Binding-site contacts:
Ligand atom O6 contacts residue ILE114 of chain 1.A at 4.0 Å.
Ligand atom C5 contacts residue ILE114 of chain 1.A at 3.2 Å (hydrophobic).
Ligand atom C1 contacts residue ASN115 of chain 1.A at 2.7 Å.
Ligand atom O5 contacts residue ASN115 of chain 1.A at 2.9 Å (h-bond).
Ligand atom O5 contacts residue ASN102 of chain 1.A at 2.4 Å (h-bond).
Ligand atom C2 contacts residue ASN115 of chain 1.A at 3.2 Å.
Ligand atom C6 contacts residue ILE114 of chain 1.A at 3.0 Å (hydrophobic).
Ligand atom C3 contacts residue ASN102 of chain 1.A at 4.0 Å.
Ligand atom C1 contacts residue ASN102 of chain 1.A at 1.5 Å.
Ligand atom C4 contacts residue ASN102 of chain 1.A at 4.1 Å.
Ligand atom C5 contacts residue ASN115 of chain 1.A at 3.5 Å.
Ligand atom O5 contacts residue ILE114 of chain 1.A at 2.7 Å.
Ligand atom C7 contacts residue ASN102 of chain 1.A at 4.3 Å.
Ligand atom O3 contacts residue ASN115 of chain 1.A at 4.4 Å.
Ligand atom C7 contacts residue ASN115 of chain 1.A at 4.5 Å.
Ligand atom C5 contacts residue ASN102 of chain 1.A at 3.7 Å.
Ligand atom C8 contacts residue ASN102 of chain 1.A at 4.4 Å.
Ligand atom C1 contacts residue ILE114 of chain 1.A at 3.9 Å (hydrophobic).
Ligand atom C3 contacts residue ASN115 of chain 1.A at 3.3 Å.
Ligand atom N2 contacts residue ASN115 of chain 1.A at 3.3 Å (h-bond).
Ligand atom N2 contacts residue ASN102 of chain 1.A at 3.3 Å (h-bond).
Ligand atom C2 contacts residue ASN102 of chain 1.A at 2.7 Å.
Ligand atom C4 contacts residue ASN115 of chain 1.A at 4.1 Å.

A small-molecule ligand and the protein it binds are described below.
Small molecule (SMILES): CC(=O)N[C@@H]1[C@@H](O)[C@H](O)[C@@H](CO)O[C@H]1O

Sequence of chain 1.A:
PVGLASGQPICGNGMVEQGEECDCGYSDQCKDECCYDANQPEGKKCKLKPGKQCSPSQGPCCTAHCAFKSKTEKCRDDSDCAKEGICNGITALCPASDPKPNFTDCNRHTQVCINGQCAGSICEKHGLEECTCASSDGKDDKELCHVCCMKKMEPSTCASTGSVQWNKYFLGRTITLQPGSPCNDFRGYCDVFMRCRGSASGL